Sequence of chain 1.B:
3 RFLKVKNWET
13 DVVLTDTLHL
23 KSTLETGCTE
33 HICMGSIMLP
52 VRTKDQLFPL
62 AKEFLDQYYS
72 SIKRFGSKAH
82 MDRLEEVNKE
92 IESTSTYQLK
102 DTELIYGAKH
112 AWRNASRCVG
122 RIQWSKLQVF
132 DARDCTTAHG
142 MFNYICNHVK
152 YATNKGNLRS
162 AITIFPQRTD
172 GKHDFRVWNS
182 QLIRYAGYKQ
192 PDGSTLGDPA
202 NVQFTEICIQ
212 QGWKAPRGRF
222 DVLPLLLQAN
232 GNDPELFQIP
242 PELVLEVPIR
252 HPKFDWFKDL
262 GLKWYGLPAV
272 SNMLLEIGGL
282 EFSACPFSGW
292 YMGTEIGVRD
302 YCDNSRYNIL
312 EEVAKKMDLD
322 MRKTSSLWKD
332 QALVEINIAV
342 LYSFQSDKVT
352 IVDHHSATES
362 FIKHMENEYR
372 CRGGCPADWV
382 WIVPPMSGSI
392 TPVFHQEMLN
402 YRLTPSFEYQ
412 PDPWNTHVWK

Binding-site contacts:
Ligand atom O5 contacts residue ARG185 of chain 1.B at 3.8 Å.
Ligand atom C5 contacts residue SER181 of chain 1.B at 4.2 Å.
Ligand atom O1 contacts residue ASN273 of chain 1.B at 3.5 Å (h-bond).
Ligand atom C1 contacts residue DP21 of chain 1.M at 3.6 Å.
Ligand atom O6 contacts residue ALA201 of chain 1.B at 3.2 Å (h-bond).
Ligand atom C4 contacts residue SER181 of chain 1.B at 3.8 Å.
Ligand atom C2 contacts residue SER181 of chain 1.B at 3.6 Å.
Ligand atom O5 contacts residue ALA201 of chain 1.B at 2.9 Å (h-bond).
Ligand atom C6 contacts residue ASN202 of chain 1.B at 4.5 Å.
Ligand atom C2 contacts residue ASP413 of chain 1.B at 3.4 Å.
Ligand atom O6 contacts residue GLN204 of chain 1.B at 3.2 Å (h-bond).
Ligand atom C6 contacts residue ALA201 of chain 1.B at 3.9 Å (hydrophobic).
Ligand atom C4 contacts residue ASP413 of chain 1.B at 3.9 Å.
Ligand atom O1 contacts residue DP21 of chain 1.M at 3.8 Å.
Ligand atom O4 contacts residue TRP415 of chain 1.B at 3.6 Å.
Ligand atom O2 contacts residue SER181 of chain 1.B at 2.9 Å (h-bond).
Ligand atom O5 contacts residue ASN202 of chain 1.B at 3.4 Å (h-bond).
Ligand atom C6 contacts residue GLN204 of chain 1.B at 3.9 Å.
Ligand atom O6 contacts residue VAL203 of chain 1.B at 3.8 Å.
Ligand atom C6 contacts residue TRP415 of chain 1.B at 4.0 Å (hydrophobic).
Ligand atom O2 contacts residue ASN273 of chain 1.B at 2.8 Å (h-bond).
Ligand atom C4 contacts residue TRP415 of chain 1.B at 4.0 Å (hydrophobic).
Ligand atom C1 contacts residue SER181 of chain 1.B at 4.1 Å.
Ligand atom O2 contacts residue ASP413 of chain 1.B at 2.6 Å (salt-bridge).
Ligand atom C2 contacts residue ASN273 of chain 1.B at 3.7 Å.
Ligand atom C1 contacts residue ASN273 of chain 1.B at 3.4 Å.
Ligand atom O4 contacts residue GLN204 of chain 1.B at 4.2 Å.
Ligand atom O5 contacts residue SER181 of chain 1.B at 3.5 Å (h-bond).
Ligand atom C3 contacts residue SER181 of chain 1.B at 3.4 Å.
Ligand atom C5 contacts residue ALA201 of chain 1.B at 3.3 Å (hydrophobic).
Ligand atom C3 contacts residue ASP413 of chain 1.B at 4.4 Å.
Ligand atom O6 contacts residue ASN202 of chain 1.B at 3.2 Å.
Ligand atom O2 contacts residue TRP415 of chain 1.B at 4.5 Å.
Ligand atom O6 contacts residue PHE205 of chain 1.B at 2.8 Å (h-bond).
Ligand atom O1 contacts residue SER181 of chain 1.B at 3.5 Å (h-bond).
Ligand atom O1 contacts residue ARG185 of chain 1.B at 4.4 Å.
Ligand atom O4 contacts residue ASP413 of chain 1.B at 3.0 Å (salt-bridge).
Ligand atom C6 contacts residue PHE205 of chain 1.B at 3.4 Å (hydrophobic).

A protein and the small-molecule ligand that binds it are described below.
Small molecule (SMILES): OC[C@@H](O)[C@@H](O)[C@H](O)[C@H](O)CO